Sequence of chain 3.B:
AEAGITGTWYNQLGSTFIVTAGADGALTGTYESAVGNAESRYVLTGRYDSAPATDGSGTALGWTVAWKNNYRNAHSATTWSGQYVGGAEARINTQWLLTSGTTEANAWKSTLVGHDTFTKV

Binding-site contacts:
Ligand atom N3 contacts residue ASN23 of chain 3.B at 3.1 Å (h-bond).
Ligand atom O11 contacts residue ASN49 of chain 3.B at 2.9 Å (h-bond).
Ligand atom N2 contacts residue SER45 of chain 3.B at 2.9 Å (h-bond).
Ligand atom N3 contacts residue ASP128 of chain 3.B at 3.7 Å.
Ligand atom S1 contacts residue TRP79 of chain 3.B at 3.5 Å.
Ligand atom C6 contacts residue TRP108 of chain 3.B at 3.5 Å (hydrophobic).
Ligand atom C3 contacts residue SER45 of chain 3.B at 3.8 Å.
Ligand atom C10 contacts residue ASN49 of chain 3.B at 3.6 Å.
Ligand atom N3 contacts residue SER45 of chain 3.B at 3.8 Å.
Ligand atom C3 contacts residue LEU25 of chain 3.B at 3.4 Å (hydrophobic).
Ligand atom N3 contacts residue LEU25 of chain 3.B at 3.6 Å.
Ligand atom O11 contacts residue GLY48 of chain 3.B at 3.1 Å.
Ligand atom C3 contacts residue SER27 of chain 3.B at 3.9 Å.
Ligand atom C9 contacts residue VAL47 of chain 3.B at 3.5 Å (hydrophobic).
Ligand atom C7 contacts residue TRP79 of chain 3.B at 3.9 Å (hydrophobic).
Ligand atom C6 contacts residue THR90 of chain 3.B at 3.9 Å.
Ligand atom C9 contacts residue ALA50 of chain 3.B at 3.7 Å (hydrophobic).
Ligand atom C4 contacts residue VAL47 of chain 3.B at 3.5 Å (hydrophobic).
Ligand atom N2 contacts residue VAL47 of chain 3.B at 3.4 Å.
Ligand atom C5 contacts residue TRP108 of chain 3.B at 3.8 Å (hydrophobic).
Ligand atom N3 contacts residue SER27 of chain 3.B at 2.9 Å (h-bond).
Ligand atom O12 contacts residue SER88 of chain 3.B at 3.3 Å (h-bond).
Ligand atom C3 contacts residue TYR43 of chain 3.B at 3.5 Å (hydrophobic).
Ligand atom C3 contacts residue ASP128 of chain 3.B at 3.7 Å.
Ligand atom C11 contacts residue ASN49 of chain 3.B at 3.6 Å.
Ligand atom S1 contacts residue THR90 of chain 3.B at 3.2 Å (h-bond).
Ligand atom C9 contacts residue TRP79 of chain 3.B at 3.8 Å (hydrophobic).
Ligand atom N1 contacts residue LEU25 of chain 3.B at 3.5 Å.
Ligand atom C2 contacts residue TRP120 of chain 2.A at 3.7 Å (hydrophobic).
Ligand atom C8 contacts residue TRP79 of chain 3.B at 3.9 Å (hydrophobic).
Ligand atom C7 contacts residue VAL47 of chain 3.B at 3.4 Å (hydrophobic).
Ligand atom N2 contacts residue LEU25 of chain 3.B at 3.8 Å.
Ligand atom C10 contacts residue TRP79 of chain 3.B at 3.6 Å (hydrophobic).
Ligand atom N1 contacts residue ASP128 of chain 3.B at 2.9 Å (salt-bridge).
Ligand atom C7 contacts residue SER45 of chain 3.B at 3.5 Å.
Ligand atom O12 contacts residue LEU110 of chain 3.B at 3.9 Å.
Ligand atom C8 contacts residue LEU110 of chain 3.B at 3.9 Å (hydrophobic).
Ligand atom C4 contacts residue TRP120 of chain 2.A at 3.9 Å (hydrophobic).
Ligand atom C8 contacts residue VAL47 of chain 3.B at 3.9 Å (hydrophobic).
Ligand atom N3 contacts residue TYR43 of chain 3.B at 2.6 Å (h-bond).

Sequence of chain 2.A:
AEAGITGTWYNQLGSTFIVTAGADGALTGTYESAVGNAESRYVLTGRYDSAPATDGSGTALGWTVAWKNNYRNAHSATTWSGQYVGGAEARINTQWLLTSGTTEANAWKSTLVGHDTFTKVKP

This protein binds this small molecule.
Small molecule (SMILES): N=C1N[C@H]2[C@H](CS[C@H]2CCCCC(=O)O)N1